The small molecule below binds the protein below.
Small molecule (SMILES): O=C(O)CCC(=O)C(=O)O

Binding-site contacts:
Ligand atom O4 contacts residue GLY87 of chain 2.B at 3.9 Å.
Ligand atom O3 contacts residue GLY87 of chain 2.B at 3.5 Å.
Ligand atom O3 contacts residue LYS58 of chain 2.B at 2.9 Å (salt-bridge).
Ligand atom O4 contacts residue LYS58 of chain 2.B at 3.3 Å (salt-bridge).
Ligand atom O2 contacts residue LYS40 of chain 2.B at 4.0 Å.
Ligand atom O1 contacts residue LYS40 of chain 2.B at 3.5 Å (salt-bridge).
Ligand atom C3 contacts residue GLY41 of chain 2.B at 3.6 Å.
Ligand atom O5 contacts residue MG1 of chain 2.G at 2.2 Å.
Ligand atom C4 contacts residue ILE42 of chain 2.B at 3.6 Å (hydrophobic).
Ligand atom O4 contacts residue ARG9 of chain 2.B at 3.5 Å (salt-bridge).
Ligand atom C1 contacts residue LYS40 of chain 2.B at 4.0 Å.
Ligand atom O2 contacts residue MG1 of chain 2.G at 2.1 Å.
Ligand atom C5 contacts residue PHE86 of chain 2.B at 3.9 Å (hydrophobic).
Ligand atom C1 contacts residue GLN39 of chain 2.B at 3.4 Å.
Ligand atom C2 contacts residue ATP1 of chain 2.I at 3.4 Å.
Ligand atom O1 contacts residue GLY41 of chain 2.B at 2.7 Å (h-bond).
Ligand atom C4 contacts residue PHE86 of chain 2.B at 3.8 Å (hydrophobic).
Ligand atom C1 contacts residue GLY37 of chain 2.B at 3.2 Å.
Ligand atom O5 contacts residue PHE86 of chain 2.B at 3.4 Å.
Ligand atom O1 contacts residue ARG36 of chain 2.B at 3.5 Å.
Ligand atom C3 contacts residue LEU56 of chain 2.B at 4.0 Å (hydrophobic).
Ligand atom O1 contacts residue GLN39 of chain 2.B at 4.0 Å.
Ligand atom C2 contacts residue GLN39 of chain 2.B at 3.3 Å.
Ligand atom O2 contacts residue GLN39 of chain 2.B at 2.8 Å (h-bond).
Ligand atom O5 contacts residue ATP1 of chain 2.I at 2.9 Å (h-bond).
Ligand atom C1 contacts residue ATP1 of chain 2.I at 3.4 Å.
Ligand atom O2 contacts residue GLY37 of chain 2.B at 2.8 Å.
Ligand atom C5 contacts residue GLY87 of chain 2.B at 3.6 Å.
Ligand atom C3 contacts residue ILE42 of chain 2.B at 4.0 Å (hydrophobic).
Ligand atom C1 contacts residue GLY41 of chain 2.B at 3.7 Å.
Ligand atom O2 contacts residue GLU38 of chain 2.B at 3.1 Å (salt-bridge).
Ligand atom C1 contacts residue MG1 of chain 2.G at 2.9 Å.
Ligand atom O5 contacts residue GLY87 of chain 2.B at 3.0 Å (h-bond).
Ligand atom O1 contacts residue GLY37 of chain 2.B at 2.9 Å (h-bond).
Ligand atom O4 contacts residue PHE86 of chain 2.B at 3.8 Å.
Ligand atom C2 contacts residue MG1 of chain 2.G at 2.9 Å.
Ligand atom O3 contacts residue LEU56 of chain 2.B at 3.9 Å.
Ligand atom O5 contacts residue GLN39 of chain 2.B at 2.8 Å (h-bond).
Ligand atom C5 contacts residue LYS58 of chain 2.B at 3.5 Å.
Ligand atom O2 contacts residue ATP1 of chain 2.I at 2.9 Å (h-bond).

Sequence of chain 2.B:
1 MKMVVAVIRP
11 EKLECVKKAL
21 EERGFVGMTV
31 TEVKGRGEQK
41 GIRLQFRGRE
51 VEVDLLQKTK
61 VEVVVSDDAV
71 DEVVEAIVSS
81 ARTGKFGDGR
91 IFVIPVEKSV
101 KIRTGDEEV